Binding-site contacts:
Ligand atom C2 contacts residue GLY427 of chain 1.A at 3.9 Å.
Ligand atom O3 contacts residue ARG428 of chain 1.A at 2.8 Å (salt-bridge).
Ligand atom C4 contacts residue ARG428 of chain 1.A at 4.5 Å.
Ligand atom O3 contacts residue HIS429 of chain 1.A at 2.9 Å (h-bond).
Ligand atom C3 contacts residue HIS429 of chain 1.A at 4.2 Å.
Ligand atom O3 contacts residue GLY427 of chain 1.A at 4.0 Å.
Ligand atom C2 contacts residue HIS429 of chain 1.A at 4.2 Å.
Ligand atom C3 contacts residue GLU430 of chain 1.A at 4.4 Å.
Ligand atom C4 contacts residue ASN170 of chain 1.A at 3.9 Å.
Ligand atom C3 contacts residue ARG428 of chain 1.A at 3.4 Å.
Ligand atom C1 contacts residue GLU430 of chain 1.A at 4.2 Å.
Ligand atom C2 contacts residue ARG428 of chain 1.A at 4.0 Å.
Ligand atom C1 contacts residue PRO169 of chain 1.A at 4.0 Å (hydrophobic).
Ligand atom O3 contacts residue ASN170 of chain 1.A at 2.6 Å (h-bond).
Ligand atom O4 contacts residue ARG428 of chain 1.A at 4.2 Å.
Ligand atom O3 contacts residue TRP167 of chain 1.A at 3.9 Å.
Ligand atom C4 contacts residue HIS429 of chain 1.A at 4.3 Å.
Ligand atom O2 contacts residue HIS429 of chain 1.A at 4.4 Å.
Ligand atom O2 contacts residue GLY427 of chain 1.A at 2.6 Å (h-bond).
Ligand atom O2 contacts residue PRO169 of chain 1.A at 4.4 Å.
Ligand atom C3 contacts residue GLY427 of chain 1.A at 4.3 Å.
Ligand atom C2 contacts residue PRO169 of chain 1.A at 4.1 Å (hydrophobic).
Ligand atom C3 contacts residue ASN170 of chain 1.A at 3.4 Å.
Ligand atom O3 contacts residue GLU430 of chain 1.A at 4.2 Å.
Ligand atom O5 contacts residue PRO169 of chain 1.A at 4.0 Å.
Ligand atom O2 contacts residue ARG428 of chain 1.A at 3.0 Å (salt-bridge).
Ligand atom O2 contacts residue ASN170 of chain 1.A at 2.9 Å (h-bond).
Ligand atom O5 contacts residue TYR195 of chain 1.A at 4.2 Å.
Ligand atom O6 contacts residue PRO169 of chain 1.A at 3.5 Å (h-bond).
Ligand atom C2 contacts residue GLU430 of chain 1.A at 3.3 Å.
Ligand atom C2 contacts residue ASN170 of chain 1.A at 3.3 Å.
Ligand atom O6 contacts residue TYR195 of chain 1.A at 2.9 Å (h-bond).
Ligand atom O2 contacts residue GLU430 of chain 1.A at 2.6 Å (salt-bridge).
Ligand atom C6 contacts residue TYR195 of chain 1.A at 3.7 Å (hydrophobic).
Ligand atom O3 contacts residue PRO169 of chain 1.A at 4.1 Å.
Ligand atom C1 contacts residue ARG428 of chain 1.A at 4.2 Å.

Sequence of chain 1.A:
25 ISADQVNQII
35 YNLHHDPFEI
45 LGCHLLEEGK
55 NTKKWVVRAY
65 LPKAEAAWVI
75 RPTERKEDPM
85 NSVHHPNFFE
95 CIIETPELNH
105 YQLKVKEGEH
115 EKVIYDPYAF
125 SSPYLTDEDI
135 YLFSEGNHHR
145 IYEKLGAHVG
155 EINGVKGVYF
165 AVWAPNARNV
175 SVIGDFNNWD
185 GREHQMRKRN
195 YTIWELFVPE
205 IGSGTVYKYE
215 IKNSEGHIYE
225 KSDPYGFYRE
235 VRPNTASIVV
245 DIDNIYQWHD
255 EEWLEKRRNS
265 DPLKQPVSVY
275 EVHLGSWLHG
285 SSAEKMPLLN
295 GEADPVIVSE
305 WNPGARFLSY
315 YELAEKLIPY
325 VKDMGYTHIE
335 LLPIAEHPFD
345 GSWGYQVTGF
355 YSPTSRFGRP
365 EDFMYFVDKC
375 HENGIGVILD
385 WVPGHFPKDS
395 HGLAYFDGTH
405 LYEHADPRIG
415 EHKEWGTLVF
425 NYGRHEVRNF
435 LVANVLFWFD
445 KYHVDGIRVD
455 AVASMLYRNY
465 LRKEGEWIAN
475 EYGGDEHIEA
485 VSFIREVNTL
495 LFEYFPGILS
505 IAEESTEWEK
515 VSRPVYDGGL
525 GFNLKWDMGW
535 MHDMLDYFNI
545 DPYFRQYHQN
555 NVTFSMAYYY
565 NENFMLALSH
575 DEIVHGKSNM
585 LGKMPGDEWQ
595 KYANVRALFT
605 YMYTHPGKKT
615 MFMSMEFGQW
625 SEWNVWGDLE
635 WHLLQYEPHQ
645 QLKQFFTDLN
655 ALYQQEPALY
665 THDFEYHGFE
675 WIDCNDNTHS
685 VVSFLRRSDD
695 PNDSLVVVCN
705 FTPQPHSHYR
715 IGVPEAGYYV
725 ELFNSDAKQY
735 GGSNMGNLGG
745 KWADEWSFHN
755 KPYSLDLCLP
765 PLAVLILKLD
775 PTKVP

The protein below binds the small molecule below.
Small molecule (SMILES): OC[C@H]1O[C@H](O[C@H]2[C@H](O)[C@@H](O)[C@@H](O[C@H]3[C@H](O)[C@@H](O)CO[C@@H]3CO)O[C@@H]2CO)[C@H](O)[C@@H](O)[C@@H]1O